Binding-site contacts:
Ligand atom C12 contacts residue LEU101 of chain 1.A at 3.8 Å (hydrophobic).
Ligand atom C16 contacts residue LEU155 of chain 1.A at 3.7 Å (hydrophobic).
Ligand atom C04 contacts residue SER27 of chain 1.A at 3.8 Å.
Ligand atom C24 contacts residue LEU25 of chain 1.A at 3.7 Å (hydrophobic).
Ligand atom N07 contacts residue LYS48 of chain 1.A at 2.9 Å (salt-bridge).
Ligand atom O10 contacts residue ILE166 of chain 1.A at 3.6 Å.
Ligand atom N15 contacts residue LEU155 of chain 1.A at 3.8 Å.
Ligand atom C06 contacts residue VAL33 of chain 1.A at 3.8 Å (hydrophobic).
Ligand atom C14 contacts residue LEU155 of chain 1.A at 3.8 Å (hydrophobic).
Ligand atom C14 contacts residue GLU102 of chain 1.A at 3.7 Å.
Ligand atom C09 contacts residue VAL33 of chain 1.A at 3.8 Å (hydrophobic).
Ligand atom O10 contacts residue VAL33 of chain 1.A at 3.7 Å.
Ligand atom C18 contacts residue LEU155 of chain 1.A at 3.9 Å (hydrophobic).
Ligand atom C16 contacts residue ARG103 of chain 1.A at 3.9 Å.
Ligand atom C13 contacts residue ALA46 of chain 1.A at 3.7 Å (hydrophobic).
Ligand atom C25 contacts residue ASP109 of chain 1.A at 3.3 Å.
Ligand atom C27 contacts residue LEU155 of chain 1.A at 3.6 Å (hydrophobic).
Ligand atom N05 contacts residue ASP167 of chain 1.A at 3.4 Å (salt-bridge).
Ligand atom N15 contacts residue ALA46 of chain 1.A at 3.6 Å.
Ligand atom C13 contacts residue GLU102 of chain 1.A at 3.6 Å.
Ligand atom C13 contacts residue ILE85 of chain 1.A at 3.7 Å (hydrophobic).
Ligand atom N15 contacts residue GLU102 of chain 1.A at 3.1 Å (salt-bridge).
Ligand atom C03 contacts residue ILE166 of chain 1.A at 3.9 Å (hydrophobic).
Ligand atom C01 contacts residue GLY28 of chain 1.A at 3.5 Å.
Ligand atom C09 contacts residue ILE166 of chain 1.A at 3.9 Å (hydrophobic).
Ligand atom N23 contacts residue LEU155 of chain 1.A at 3.9 Å.
Ligand atom C13 contacts residue LEU101 of chain 1.A at 3.9 Å (hydrophobic).
Ligand atom C01 contacts residue ASP167 of chain 1.A at 3.9 Å.
Ligand atom C01 contacts residue SER27 of chain 1.A at 3.8 Å.
Ligand atom C06 contacts residue ASP167 of chain 1.A at 3.8 Å.
Ligand atom N19 contacts residue VAL107 of chain 1.A at 3.4 Å.
Ligand atom C26 contacts residue LEU25 of chain 1.A at 3.9 Å (hydrophobic).
Ligand atom N08 contacts residue LYS48 of chain 1.A at 3.8 Å.
Ligand atom C06 contacts residue LYS48 of chain 1.A at 3.8 Å.
Ligand atom C20 contacts residue VAL107 of chain 1.A at 3.5 Å (hydrophobic).
Ligand atom C04 contacts residue GLY26 of chain 1.A at 3.7 Å.
Ligand atom N07 contacts residue ASP167 of chain 1.A at 3.6 Å.
Ligand atom N15 contacts residue ARG103 of chain 1.A at 3.8 Å.
Ligand atom C14 contacts residue ALA46 of chain 1.A at 3.6 Å (hydrophobic).
Ligand atom C17 contacts residue LEU155 of chain 1.A at 3.6 Å (hydrophobic).

Sequence of chain 1.A:
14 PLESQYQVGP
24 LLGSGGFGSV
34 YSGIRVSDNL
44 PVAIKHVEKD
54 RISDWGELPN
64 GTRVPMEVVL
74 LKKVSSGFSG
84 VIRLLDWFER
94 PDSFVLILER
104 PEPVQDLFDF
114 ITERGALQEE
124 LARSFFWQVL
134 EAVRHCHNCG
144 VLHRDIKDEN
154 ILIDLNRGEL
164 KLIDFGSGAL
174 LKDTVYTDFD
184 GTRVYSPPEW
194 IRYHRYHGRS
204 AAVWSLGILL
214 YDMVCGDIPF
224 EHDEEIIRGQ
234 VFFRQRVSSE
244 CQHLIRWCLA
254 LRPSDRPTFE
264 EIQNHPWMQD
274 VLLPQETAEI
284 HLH

This small molecule binds to this protein.
Small molecule (SMILES): CC(C)(C)Nc1nnc(-c2ccc3[nH]cc(-c4nccc(C5CC5)n4)c3c2)o1